The protein below binds the small molecule below.
Small molecule (SMILES): O=S(=O)(O)CCO

Sequence of chain 2.G:
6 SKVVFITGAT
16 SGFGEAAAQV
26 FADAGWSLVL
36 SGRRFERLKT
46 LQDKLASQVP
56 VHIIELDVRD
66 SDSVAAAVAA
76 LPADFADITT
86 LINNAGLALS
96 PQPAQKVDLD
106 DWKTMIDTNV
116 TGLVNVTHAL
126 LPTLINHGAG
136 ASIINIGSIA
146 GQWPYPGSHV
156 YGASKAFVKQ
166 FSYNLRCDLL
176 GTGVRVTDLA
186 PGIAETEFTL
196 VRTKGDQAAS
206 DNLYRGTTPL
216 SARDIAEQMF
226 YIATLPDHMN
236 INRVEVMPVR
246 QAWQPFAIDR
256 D

Binding-site contacts:
Ligand atom C1 contacts residue ALA145 of chain 2.G at 4.4 Å (hydrophobic).
Ligand atom O6 contacts residue SER143 of chain 2.G at 2.6 Å (h-bond).
Ligand atom O5 contacts residue PHE193 of chain 2.G at 3.7 Å.
Ligand atom O6 contacts residue TYR156 of chain 2.G at 3.0 Å (h-bond).
Ligand atom C2 contacts residue PHE193 of chain 2.G at 3.8 Å (hydrophobic).
Ligand atom C2 contacts residue TYR150 of chain 2.G at 4.2 Å (hydrophobic).
Ligand atom O5 contacts residue ILE188 of chain 2.G at 4.3 Å.
Ligand atom O5 contacts residue THR194 of chain 2.G at 4.4 Å.
Ligand atom O5 contacts residue ARG197 of chain 2.G at 3.5 Å (salt-bridge).
Ligand atom C2 contacts residue TYR156 of chain 2.G at 4.3 Å (hydrophobic).
Ligand atom O7 contacts residue PHE193 of chain 2.G at 4.5 Å.
Ligand atom S3 contacts residue ARG197 of chain 2.G at 3.7 Å.
Ligand atom O7 contacts residue TYR150 of chain 2.G at 2.8 Å (h-bond).
Ligand atom O6 contacts residue TYR150 of chain 2.G at 4.4 Å.
Ligand atom O7 contacts residue ARG197 of chain 2.G at 2.7 Å (salt-bridge).
Ligand atom C1 contacts residue NDP1 of chain 2.Y at 4.1 Å.
Ligand atom C2 contacts residue NDP1 of chain 2.Y at 3.8 Å.
Ligand atom O4 contacts residue TYR150 of chain 2.G at 4.3 Å.
Ligand atom S3 contacts residue PHE193 of chain 2.G at 4.3 Å.
Ligand atom C1 contacts residue TYR156 of chain 2.G at 3.5 Å (hydrophobic).
Ligand atom O6 contacts residue ILE144 of chain 2.G at 4.4 Å.
Ligand atom S3 contacts residue ILE188 of chain 2.G at 4.2 Å.
Ligand atom O6 contacts residue NDP1 of chain 2.Y at 3.0 Å.
Ligand atom O6 contacts residue PRO186 of chain 2.G at 4.5 Å.
Ligand atom S3 contacts residue TYR150 of chain 2.G at 3.9 Å.
Ligand atom O4 contacts residue ILE188 of chain 2.G at 3.1 Å.
Ligand atom C1 contacts residue TYR150 of chain 2.G at 3.4 Å (hydrophobic).
Ligand atom C1 contacts residue SER143 of chain 2.G at 3.7 Å.
Ligand atom O6 contacts residue ALA145 of chain 2.G at 4.3 Å.